Sequence of chain 1.H:
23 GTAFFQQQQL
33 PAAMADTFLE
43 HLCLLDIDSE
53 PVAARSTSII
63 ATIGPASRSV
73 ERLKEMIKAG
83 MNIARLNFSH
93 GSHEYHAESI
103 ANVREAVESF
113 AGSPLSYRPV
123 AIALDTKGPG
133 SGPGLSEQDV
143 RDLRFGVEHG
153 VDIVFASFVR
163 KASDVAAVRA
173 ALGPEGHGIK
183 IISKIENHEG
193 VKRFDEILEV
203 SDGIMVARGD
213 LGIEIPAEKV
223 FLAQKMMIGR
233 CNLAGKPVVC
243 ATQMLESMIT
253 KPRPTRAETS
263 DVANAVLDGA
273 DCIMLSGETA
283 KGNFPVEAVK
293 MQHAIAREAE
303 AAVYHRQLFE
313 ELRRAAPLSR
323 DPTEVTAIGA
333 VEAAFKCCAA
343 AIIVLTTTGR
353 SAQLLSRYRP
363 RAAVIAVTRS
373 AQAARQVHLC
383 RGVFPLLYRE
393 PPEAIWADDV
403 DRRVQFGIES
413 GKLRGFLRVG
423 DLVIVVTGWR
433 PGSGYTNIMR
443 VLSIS

Binding-site contacts:
Ligand atom C1 contacts residue MG1 of chain 1.RA at 2.6 Å.
Ligand atom C2 contacts residue GLY211 of chain 1.H at 3.9 Å.
Ligand atom O4 contacts residue GLU188 of chain 1.H at 2.8 Å (salt-bridge).
Ligand atom O1 contacts residue LYS186 of chain 1.H at 3.6 Å.
Ligand atom C1 contacts residue THR244 of chain 1.H at 4.1 Å.
Ligand atom C1 contacts residue ASP212 of chain 1.H at 4.2 Å.
Ligand atom O4 contacts residue ALA209 of chain 1.H at 3.8 Å.
Ligand atom O1 contacts residue MET207 of chain 1.H at 4.4 Å.
Ligand atom C1 contacts residue GLU188 of chain 1.H at 3.8 Å.
Ligand atom C1 contacts residue ALA209 of chain 1.H at 3.9 Å (hydrophobic).
Ligand atom O3 contacts residue GLU188 of chain 1.H at 3.1 Å (salt-bridge).
Ligand atom O3 contacts residue ALA209 of chain 1.H at 4.2 Å.
Ligand atom O4 contacts residue GLY211 of chain 1.H at 3.9 Å.
Ligand atom O2 contacts residue GLY211 of chain 1.H at 2.9 Å (h-bond).
Ligand atom O1 contacts residue THR244 of chain 1.H at 3.6 Å.
Ligand atom O1 contacts residue ALA209 of chain 1.H at 4.3 Å.
Ligand atom O3 contacts residue ASP212 of chain 1.H at 3.7 Å.
Ligand atom C2 contacts residue MG1 of chain 1.RA at 2.6 Å.
Ligand atom O2 contacts residue ASP212 of chain 1.H at 3.9 Å.
Ligand atom C2 contacts residue ASP212 of chain 1.H at 3.7 Å.
Ligand atom O2 contacts residue THR244 of chain 1.H at 2.7 Å (h-bond).
Ligand atom O3 contacts residue LYS186 of chain 1.H at 2.7 Å (salt-bridge).
Ligand atom C2 contacts residue ALA209 of chain 1.H at 3.6 Å (hydrophobic).
Ligand atom O1 contacts residue MET276 of chain 1.H at 4.3 Å.
Ligand atom O2 contacts residue MG1 of chain 1.RA at 3.9 Å.
Ligand atom C2 contacts residue THR244 of chain 1.H at 3.8 Å.
Ligand atom O2 contacts residue ARG210 of chain 1.H at 3.6 Å (salt-bridge).
Ligand atom C1 contacts residue LYS186 of chain 1.H at 3.5 Å.
Ligand atom O1 contacts residue MG1 of chain 1.RA at 3.9 Å.
Ligand atom O3 contacts residue MG1 of chain 1.RA at 1.9 Å.
Ligand atom O1 contacts residue ARG87 of chain 1.H at 3.8 Å.
Ligand atom O4 contacts residue ASP212 of chain 1.H at 2.6 Å (salt-bridge).
Ligand atom O2 contacts residue ALA209 of chain 1.H at 3.3 Å.
Ligand atom O4 contacts residue MG1 of chain 1.RA at 1.9 Å.
Ligand atom C2 contacts residue GLU188 of chain 1.H at 3.5 Å.

A small-molecule ligand and the protein it binds are described below.
Small molecule (SMILES): O=C([O-])C(=O)[O-]